Binding-site contacts:
Ligand atom O33 contacts residue PHE107 of chain 1.B at 3.5 Å.
Ligand atom C11 contacts residue GLY108 of chain 1.B at 3.7 Å.
Ligand atom C21 contacts residue LEU104 of chain 1.B at 3.8 Å (hydrophobic).
Ligand atom N31 contacts residue THR103 of chain 1.B at 3.4 Å.
Ligand atom C24 contacts residue PHE107 of chain 1.B at 3.4 Å (hydrophobic).
Ligand atom O32 contacts residue VAL90 of chain 1.B at 3.9 Å.
Ligand atom C29 contacts residue VAL90 of chain 1.B at 3.8 Å (hydrophobic).
Ligand atom C14 contacts residue MET68 of chain 1.B at 3.5 Å (hydrophobic).
Ligand atom S37 contacts residue THR103 of chain 1.B at 3.7 Å.
Ligand atom C4 contacts residue LEU72 of chain 1.B at 3.4 Å (hydrophobic).
Ligand atom C22 contacts residue PHE107 of chain 1.B at 3.6 Å (hydrophobic).
Ligand atom O34 contacts residue THR103 of chain 1.B at 3.6 Å.
Ligand atom C19 contacts residue PHE107 of chain 1.B at 3.5 Å (hydrophobic).
Ligand atom C1 contacts residue LYS71 of chain 1.B at 3.8 Å.
Ligand atom C29 contacts residue ARG100 of chain 1.B at 3.8 Å.
Ligand atom O32 contacts residue PHE91 of chain 1.B at 3.7 Å.
Ligand atom C5 contacts residue MET68 of chain 1.B at 3.8 Å (hydrophobic).
Ligand atom C28 contacts residue MET68 of chain 1.B at 3.7 Å (hydrophobic).
Ligand atom C10 contacts residue VAL90 of chain 1.B at 3.7 Å (hydrophobic).
Ligand atom C16 contacts residue PHE107 of chain 1.B at 3.8 Å (hydrophobic).
Ligand atom O33 contacts residue PHE65 of chain 1.B at 3.2 Å.
Ligand atom C30 contacts residue LEU127 of chain 1.B at 3.9 Å (hydrophobic).
Ligand atom C16 contacts residue MET68 of chain 1.B at 3.4 Å (hydrophobic).
Ligand atom C9 contacts residue LEU104 of chain 1.B at 3.3 Å (hydrophobic).
Ligand atom C11 contacts residue PHE107 of chain 1.B at 3.5 Å (hydrophobic).
Ligand atom C19 contacts residue MET87 of chain 1.B at 3.8 Å (hydrophobic).
Ligand atom O33 contacts residue THR103 of chain 1.B at 3.5 Å.
Ligand atom C13 contacts residue MET68 of chain 1.B at 3.7 Å (hydrophobic).
Ligand atom C11 contacts residue LEU104 of chain 1.B at 3.5 Å (hydrophobic).
Ligand atom C1 contacts residue LEU72 of chain 1.B at 3.6 Å (hydrophobic).
Ligand atom O33 contacts residue MET68 of chain 1.B at 3.7 Å.
Ligand atom C9 contacts residue PHE107 of chain 1.B at 3.6 Å (hydrophobic).
Ligand atom C20 contacts residue PHE107 of chain 1.B at 3.4 Å (hydrophobic).
Ligand atom C7 contacts residue PHE107 of chain 1.B at 3.8 Å (hydrophobic).
Ligand atom C30 contacts residue VAL111 of chain 1.B at 3.8 Å (hydrophobic).
Ligand atom O32 contacts residue ARG100 of chain 1.B at 2.7 Å (salt-bridge).
Ligand atom C3 contacts residue LEU72 of chain 1.B at 3.9 Å (hydrophobic).
Ligand atom C7 contacts residue LEU83 of chain 1.B at 3.8 Å (hydrophobic).
Ligand atom C8 contacts residue LEU104 of chain 1.B at 3.5 Å (hydrophobic).
Ligand atom C10 contacts residue PHE91 of chain 1.B at 3.8 Å (hydrophobic).

Sequence of chain 1.B:
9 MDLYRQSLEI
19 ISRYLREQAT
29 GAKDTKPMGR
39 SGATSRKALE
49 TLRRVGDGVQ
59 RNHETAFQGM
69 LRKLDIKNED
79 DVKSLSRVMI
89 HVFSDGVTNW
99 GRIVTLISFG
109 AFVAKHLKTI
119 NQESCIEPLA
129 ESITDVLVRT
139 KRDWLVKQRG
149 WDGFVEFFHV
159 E

The small molecule below binds the protein below.
Small molecule (SMILES): Cc1ccc(-c2ccc(C(=O)O)c(NS(=O)(=O)c3ccc(Oc4ccccc4)cc3)c2)c2ccccc12